Binding-site contacts:
Ligand atom O1A contacts residue PHE186 of chain 12.A at 3.0 Å.
Ligand atom C5 contacts residue LEU106 of chain 12.A at 3.8 Å (hydrophobic).
Ligand atom C1C contacts residue TYR128 of chain 12.A at 3.7 Å (hydrophobic).
Ligand atom C5B contacts residue TYR128 of chain 12.A at 4.0 Å (hydrophobic).
Ligand atom N2 contacts residue LEU106 of chain 12.A at 3.8 Å.
Ligand atom C1C contacts residue LEU106 of chain 12.A at 3.8 Å (hydrophobic).
Ligand atom C5A contacts residue PHE186 of chain 12.A at 3.5 Å (hydrophobic).
Ligand atom C2C contacts residue TYR197 of chain 12.A at 3.7 Å (hydrophobic).
Ligand atom C6B contacts residue ILE104 of chain 12.A at 3.6 Å (hydrophobic).
Ligand atom C4A contacts residue PRO174 of chain 12.A at 3.1 Å (hydrophobic).
Ligand atom C1B contacts residue ILE104 of chain 12.A at 4.0 Å (hydrophobic).
Ligand atom C4B contacts residue PHE186 of chain 12.A at 3.6 Å (hydrophobic).
Ligand atom O1 contacts residue LEU106 of chain 12.A at 3.8 Å.
Ligand atom C1B contacts residue VAL188 of chain 12.A at 3.8 Å (hydrophobic).
Ligand atom C4B contacts residue TYR152 of chain 12.A at 3.8 Å (hydrophobic).
Ligand atom C3B contacts residue VAL188 of chain 12.A at 3.8 Å (hydrophobic).
Ligand atom C4 contacts residue LEU106 of chain 12.A at 3.9 Å (hydrophobic).
Ligand atom N3A contacts residue ALA24 of chain 12.C at 3.8 Å.
Ligand atom C2B contacts residue VAL188 of chain 12.A at 3.5 Å (hydrophobic).
Ligand atom C5A contacts residue VAL176 of chain 12.A at 3.6 Å (hydrophobic).
Ligand atom C4 contacts residue TYR197 of chain 12.A at 3.8 Å (hydrophobic).
Ligand atom C2A contacts residue PHE186 of chain 12.A at 3.3 Å (hydrophobic).
Ligand atom C5A contacts residue ALA150 of chain 12.A at 3.6 Å (hydrophobic).
Ligand atom C3B contacts residue TYR152 of chain 12.A at 3.7 Å (hydrophobic).
Ligand atom C5B contacts residue PHE186 of chain 12.A at 3.9 Å (hydrophobic).
Ligand atom N3A contacts residue PRO174 of chain 12.A at 3.7 Å.
Ligand atom C4C contacts residue VAL188 of chain 12.A at 3.7 Å (hydrophobic).
Ligand atom C5B contacts residue MET224 of chain 12.A at 3.9 Å (hydrophobic).
Ligand atom C4C contacts residue VAL191 of chain 12.A at 3.0 Å (hydrophobic).
Ligand atom C3C contacts residue TYR128 of chain 12.A at 3.4 Å (hydrophobic).
Ligand atom C2A contacts residue TYR152 of chain 12.A at 3.6 Å (hydrophobic).
Ligand atom C5C contacts residue VAL191 of chain 12.A at 3.8 Å (hydrophobic).
Ligand atom N3A contacts residue PHE186 of chain 12.A at 4.0 Å.
Ligand atom C6B contacts residue TYR128 of chain 12.A at 3.3 Å (hydrophobic).
Ligand atom C1B contacts residue TYR128 of chain 12.A at 3.6 Å (hydrophobic).
Ligand atom C2C contacts residue MET221 of chain 12.A at 3.8 Å (hydrophobic).
Ligand atom O1 contacts residue MET221 of chain 12.A at 3.8 Å.
Ligand atom N3A contacts residue TYR152 of chain 12.A at 3.5 Å.
Ligand atom O1B contacts residue TYR128 of chain 12.A at 3.4 Å (h-bond).
Ligand atom O1B contacts residue ILE104 of chain 12.A at 3.9 Å.

Sequence of chain 12.C:
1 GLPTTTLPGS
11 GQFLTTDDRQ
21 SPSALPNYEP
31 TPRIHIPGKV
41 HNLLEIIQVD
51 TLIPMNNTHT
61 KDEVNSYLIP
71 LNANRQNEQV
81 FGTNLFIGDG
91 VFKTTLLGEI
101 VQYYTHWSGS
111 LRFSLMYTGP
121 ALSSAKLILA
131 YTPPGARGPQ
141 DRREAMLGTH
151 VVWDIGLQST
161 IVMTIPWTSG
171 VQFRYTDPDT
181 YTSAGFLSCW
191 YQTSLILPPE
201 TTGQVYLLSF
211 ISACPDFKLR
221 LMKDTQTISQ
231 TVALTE

This small molecule binds to this protein.
Small molecule (SMILES): Cc1cc(CCCCCOc2ccc(C3=NCCO3)cc2)on1

Sequence of chain 12.A:
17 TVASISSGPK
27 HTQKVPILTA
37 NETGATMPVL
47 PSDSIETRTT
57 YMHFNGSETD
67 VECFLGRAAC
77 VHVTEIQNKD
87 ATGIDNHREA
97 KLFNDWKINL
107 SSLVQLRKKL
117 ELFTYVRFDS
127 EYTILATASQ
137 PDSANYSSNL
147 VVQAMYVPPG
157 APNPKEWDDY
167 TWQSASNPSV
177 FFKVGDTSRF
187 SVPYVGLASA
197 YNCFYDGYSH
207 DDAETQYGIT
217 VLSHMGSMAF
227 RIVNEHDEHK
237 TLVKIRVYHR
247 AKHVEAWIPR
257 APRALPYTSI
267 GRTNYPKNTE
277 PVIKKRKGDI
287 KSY